Binding-site contacts:
Ligand atom C32 contacts residue SER211 of chain 1.B at 3.2 Å.
Ligand atom O4 contacts residue GLY215 of chain 1.B at 2.8 Å (h-bond).
Ligand atom C26 contacts residue TRP212 of chain 1.B at 3.6 Å (hydrophobic).
Ligand atom S2 contacts residue THR87 of chain 1.B at 3.2 Å.
Ligand atom C8 contacts residue GLY215 of chain 1.B at 3.8 Å.
Ligand atom C6 contacts residue ASP90 of chain 1.B at 3.3 Å.
Ligand atom C3 contacts residue THR87 of chain 1.B at 3.5 Å.
Ligand atom C24 contacts residue SER192 of chain 1.B at 3.6 Å.
Ligand atom C22 contacts residue TRP212 of chain 1.B at 3.6 Å (hydrophobic).
Ligand atom C26 contacts residue ASP186 of chain 1.B at 3.5 Å.
Ligand atom N2 contacts residue SER187 of chain 1.B at 3.1 Å (h-bond).
Ligand atom S1 contacts residue GLY213 of chain 1.B at 3.7 Å.
Ligand atom C24 contacts residue CYS188 of chain 1.B at 3.7 Å (hydrophobic).
Ligand atom N2 contacts residue GLY223 of chain 1.B at 3.6 Å.
Ligand atom N2 contacts residue ASP186 of chain 1.B at 2.9 Å (salt-bridge).
Ligand atom C15 contacts residue TRP212 of chain 1.B at 3.8 Å (hydrophobic).
Ligand atom O4 contacts residue GLY213 of chain 1.B at 3.4 Å (h-bond).
Ligand atom C17 contacts residue GLY213 of chain 1.B at 3.5 Å.
Ligand atom O1 contacts residue TRP212 of chain 1.B at 2.9 Å.
Ligand atom C32 contacts residue SER192 of chain 1.B at 3.2 Å.
Ligand atom N1 contacts residue ASP186 of chain 1.B at 2.8 Å (salt-bridge).
Ligand atom C26 contacts residue SER187 of chain 1.B at 3.3 Å.
Ligand atom S2 contacts residue THR86 of chain 1.B at 3.7 Å.
Ligand atom C17 contacts residue GLY215 of chain 1.B at 3.5 Å.
Ligand atom N1 contacts residue SER187 of chain 1.B at 3.5 Å (h-bond).
Ligand atom C25 contacts residue TRP212 of chain 1.B at 3.6 Å (hydrophobic).
Ligand atom N31 contacts residue SER211 of chain 1.B at 2.8 Å (h-bond).
Ligand atom N4 contacts residue GLY213 of chain 1.B at 2.9 Å (h-bond).
Ligand atom C23 contacts residue VAL210 of chain 1.B at 3.7 Å (hydrophobic).
Ligand atom O1 contacts residue GLY213 of chain 1.B at 3.2 Å (h-bond).
Ligand atom C17 contacts residue TRP212 of chain 1.B at 3.5 Å (hydrophobic).
Ligand atom N31 contacts residue HIS41 of chain 1.B at 3.5 Å (h-bond).
Ligand atom C6 contacts residue THR86 of chain 1.B at 3.6 Å.
Ligand atom C24 contacts residue SER211 of chain 1.B at 3.5 Å.
Ligand atom C8 contacts residue GLY213 of chain 1.B at 3.6 Å.
Ligand atom N1 contacts residue GLY215 of chain 1.B at 2.8 Å (h-bond).
Ligand atom C25 contacts residue SER211 of chain 1.B at 3.4 Å.
Ligand atom C23 contacts residue CYS188 of chain 1.B at 3.7 Å (hydrophobic).
Ligand atom C32 contacts residue HIS41 of chain 1.B at 3.7 Å.
Ligand atom C16 contacts residue TRP212 of chain 1.B at 3.6 Å (hydrophobic).

Sequence of chain 1.B:
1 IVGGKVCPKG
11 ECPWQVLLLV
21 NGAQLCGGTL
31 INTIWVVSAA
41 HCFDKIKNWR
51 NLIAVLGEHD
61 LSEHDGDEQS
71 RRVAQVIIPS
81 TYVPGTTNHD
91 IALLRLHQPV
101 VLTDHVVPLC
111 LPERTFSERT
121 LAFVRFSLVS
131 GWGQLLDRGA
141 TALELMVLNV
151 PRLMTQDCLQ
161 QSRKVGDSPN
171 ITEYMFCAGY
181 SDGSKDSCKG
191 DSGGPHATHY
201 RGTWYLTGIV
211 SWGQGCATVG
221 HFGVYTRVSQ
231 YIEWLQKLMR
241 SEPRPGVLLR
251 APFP

The protein below binds the small molecule below.
Small molecule (SMILES): CCCS(=O)(=O)N[C@@H](C(=O)N[C@@H](CCSC)C(=O)NCc1ccc(C(=N)N)cc1)[C@H](C)O